Binding-site contacts:
Ligand atom O09 contacts residue THR86 of chain 1.A at 3.5 Å (h-bond).
Ligand atom C26 contacts residue PRO1006 of chain 1.A at 3.5 Å (hydrophobic).
Ligand atom O10 contacts residue ILE157 of chain 1.A at 3.4 Å.
Ligand atom O08 contacts residue LEU89 of chain 1.A at 3.4 Å.
Ligand atom O01 contacts residue PRO1001 of chain 1.A at 3.4 Å (h-bond).
Ligand atom C02 contacts residue GLY527 of chain 1.A at 3.1 Å.
Ligand atom O04 contacts residue LEU455 of chain 1.A at 3.4 Å.
Ligand atom F01 contacts residue ALA528 of chain 1.A at 3.3 Å.
Ligand atom C16 contacts residue ASN1002 of chain 1.A at 3.7 Å.
Ligand atom F01 contacts residue ALA1011 of chain 1.A at 3.8 Å.
Ligand atom C33 contacts residue SER167 of chain 1.A at 3.5 Å.
Ligand atom F01 contacts residue PRO454 of chain 1.A at 3.2 Å.
Ligand atom C09 contacts residue ALA160 of chain 1.A at 3.8 Å (hydrophobic).
Ligand atom O08 contacts residue MET168 of chain 1.A at 3.7 Å.
Ligand atom C02 contacts residue ALA1011 of chain 1.A at 3.6 Å (hydrophobic).
Ligand atom C30 contacts residue LEU510 of chain 1.A at 3.6 Å (hydrophobic).
Ligand atom C34 contacts residue ILE85 of chain 1.A at 3.7 Å (hydrophobic).
Ligand atom C16 contacts residue PHE512 of chain 1.A at 3.6 Å (hydrophobic).
Ligand atom C04 contacts residue ALA528 of chain 1.A at 3.7 Å (hydrophobic).
Ligand atom C14 contacts residue GLY527 of chain 1.A at 3.4 Å.
Ligand atom C17 contacts residue PHE512 of chain 1.A at 3.8 Å (hydrophobic).
Ligand atom O04 contacts residue PRO1001 of chain 1.A at 2.3 Å (h-bond).
Ligand atom C13 contacts residue MET523 of chain 1.A at 3.6 Å (hydrophobic).
Ligand atom O01 contacts residue ASN1002 of chain 1.A at 3.6 Å.
Ligand atom N02 contacts residue SER167 of chain 1.A at 2.9 Å (h-bond).
Ligand atom C19 contacts residue PRO1001 of chain 1.A at 3.3 Å (hydrophobic).
Ligand atom O05 contacts residue PHE512 of chain 1.A at 3.7 Å.
Ligand atom C01 contacts residue ALA1011 of chain 1.A at 3.5 Å (hydrophobic).
Ligand atom O06 contacts residue PHE512 of chain 1.A at 3.8 Å.
Ligand atom O09 contacts residue MET168 of chain 1.A at 3.7 Å.
Ligand atom C01 contacts residue ALA528 of chain 1.A at 3.5 Å (hydrophobic).
Ligand atom O11 contacts residue ALA159 of chain 1.A at 3.8 Å.
Ligand atom C34 contacts residue LEU193 of chain 1.A at 3.7 Å (hydrophobic).
Ligand atom C28 contacts residue PHE512 of chain 1.A at 3.5 Å (hydrophobic).
Ligand atom C29 contacts residue LEU510 of chain 1.A at 3.2 Å (hydrophobic).
Ligand atom C31 contacts residue PHE512 of chain 1.A at 3.8 Å (hydrophobic).
Ligand atom C33 contacts residue LEU193 of chain 1.A at 3.7 Å (hydrophobic).
Ligand atom C03 contacts residue GLY527 of chain 1.A at 3.7 Å.
Ligand atom C29 contacts residue PHE512 of chain 1.A at 3.5 Å (hydrophobic).
Ligand atom C31 contacts residue LEU510 of chain 1.A at 3.7 Å (hydrophobic).

A small-molecule ligand and the protein it binds are described below.
Small molecule (SMILES): CS(=O)(=O)NCC#Cc1ccc(N2C(=O)C(CC[C@H](O)c3ccc(F)cc3)[C@H]2c2ccc(O[C@@H]3O[C@H](C(=O)O)[C@@H](O)[C@H](O)[C@H]3O)cc2)cc1

Sequence of chain 1.A:
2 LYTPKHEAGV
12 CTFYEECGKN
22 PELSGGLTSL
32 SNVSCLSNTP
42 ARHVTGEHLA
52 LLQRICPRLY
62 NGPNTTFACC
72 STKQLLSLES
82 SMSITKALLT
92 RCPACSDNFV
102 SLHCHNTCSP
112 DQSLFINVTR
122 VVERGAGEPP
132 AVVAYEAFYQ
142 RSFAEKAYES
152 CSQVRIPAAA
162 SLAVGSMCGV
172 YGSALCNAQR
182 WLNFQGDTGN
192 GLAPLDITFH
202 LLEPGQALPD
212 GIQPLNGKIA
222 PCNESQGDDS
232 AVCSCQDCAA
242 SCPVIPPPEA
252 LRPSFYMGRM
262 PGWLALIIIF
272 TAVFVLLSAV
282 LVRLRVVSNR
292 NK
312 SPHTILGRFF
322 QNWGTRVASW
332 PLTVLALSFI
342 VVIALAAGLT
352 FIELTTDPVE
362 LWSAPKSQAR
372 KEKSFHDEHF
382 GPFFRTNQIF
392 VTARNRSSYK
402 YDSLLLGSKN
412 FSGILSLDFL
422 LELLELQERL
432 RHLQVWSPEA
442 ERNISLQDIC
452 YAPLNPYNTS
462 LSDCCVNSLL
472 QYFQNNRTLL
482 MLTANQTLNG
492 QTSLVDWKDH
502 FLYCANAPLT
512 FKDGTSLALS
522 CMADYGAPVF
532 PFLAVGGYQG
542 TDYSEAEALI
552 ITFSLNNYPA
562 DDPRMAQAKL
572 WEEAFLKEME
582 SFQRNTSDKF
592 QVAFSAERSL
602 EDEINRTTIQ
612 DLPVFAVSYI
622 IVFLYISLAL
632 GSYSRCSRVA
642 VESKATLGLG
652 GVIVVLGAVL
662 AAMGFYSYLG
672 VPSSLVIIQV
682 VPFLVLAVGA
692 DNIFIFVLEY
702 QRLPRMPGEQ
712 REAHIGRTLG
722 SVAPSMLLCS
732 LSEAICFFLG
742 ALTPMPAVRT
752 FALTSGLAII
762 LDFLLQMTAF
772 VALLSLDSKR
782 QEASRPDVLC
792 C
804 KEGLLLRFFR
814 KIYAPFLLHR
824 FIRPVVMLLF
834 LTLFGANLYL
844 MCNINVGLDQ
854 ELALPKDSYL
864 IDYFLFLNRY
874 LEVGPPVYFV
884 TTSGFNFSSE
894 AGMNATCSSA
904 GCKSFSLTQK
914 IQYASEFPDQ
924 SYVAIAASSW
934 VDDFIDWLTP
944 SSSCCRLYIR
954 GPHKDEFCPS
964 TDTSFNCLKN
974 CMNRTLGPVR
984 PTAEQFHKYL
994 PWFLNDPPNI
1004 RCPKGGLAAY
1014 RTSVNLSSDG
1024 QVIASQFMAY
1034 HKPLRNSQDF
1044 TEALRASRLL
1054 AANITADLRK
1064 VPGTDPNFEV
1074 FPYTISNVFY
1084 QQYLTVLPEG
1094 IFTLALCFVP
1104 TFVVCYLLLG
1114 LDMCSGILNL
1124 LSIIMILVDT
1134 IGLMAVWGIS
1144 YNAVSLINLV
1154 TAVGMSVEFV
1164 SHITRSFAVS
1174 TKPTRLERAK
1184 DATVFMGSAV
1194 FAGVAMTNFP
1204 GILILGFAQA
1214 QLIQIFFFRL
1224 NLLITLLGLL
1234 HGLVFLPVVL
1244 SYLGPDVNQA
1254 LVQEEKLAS